Sequence of chain 1.B:
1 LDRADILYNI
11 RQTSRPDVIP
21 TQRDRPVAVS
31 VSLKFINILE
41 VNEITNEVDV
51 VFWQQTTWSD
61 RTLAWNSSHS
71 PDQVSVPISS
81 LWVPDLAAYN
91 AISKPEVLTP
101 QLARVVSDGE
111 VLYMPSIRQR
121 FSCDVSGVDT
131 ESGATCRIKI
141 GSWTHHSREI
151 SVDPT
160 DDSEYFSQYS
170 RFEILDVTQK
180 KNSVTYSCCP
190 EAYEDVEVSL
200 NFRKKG

This protein binds this small molecule.
Small molecule (SMILES): C[C@H](CCOC(=O)N(C)C)N(C)C

Sequence of chain 1.C:
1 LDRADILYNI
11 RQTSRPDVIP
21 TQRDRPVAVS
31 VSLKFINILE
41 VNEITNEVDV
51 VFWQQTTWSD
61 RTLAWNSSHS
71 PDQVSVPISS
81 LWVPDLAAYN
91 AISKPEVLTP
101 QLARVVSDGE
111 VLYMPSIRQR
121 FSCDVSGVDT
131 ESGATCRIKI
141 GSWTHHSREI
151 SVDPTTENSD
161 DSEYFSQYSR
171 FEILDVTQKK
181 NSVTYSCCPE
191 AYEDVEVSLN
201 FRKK

Binding-site contacts:
Ligand atom C7 contacts residue TRP143 of chain 1.B at 3.8 Å (hydrophobic).
Ligand atom C10 contacts residue TYR185 of chain 1.B at 4.3 Å (hydrophobic).
Ligand atom N1 contacts residue TYR89 of chain 1.B at 4.2 Å.
Ligand atom C11 contacts residue TRP143 of chain 1.B at 4.2 Å (hydrophobic).
Ligand atom C13 contacts residue CYS188 of chain 1.B at 3.7 Å (hydrophobic).
Ligand atom N1 contacts residue TRP143 of chain 1.B at 2.9 Å (h-bond).
Ligand atom C8 contacts residue MET114 of chain 1.C at 4.0 Å (hydrophobic).
Ligand atom C13 contacts residue LEU112 of chain 1.C at 4.2 Å (hydrophobic).
Ligand atom N5 contacts residue TRP143 of chain 1.B at 3.9 Å.
Ligand atom C12 contacts residue LEU112 of chain 1.C at 4.1 Å (hydrophobic).
Ligand atom C12 contacts residue THR144 of chain 1.B at 3.5 Å.
Ligand atom N5 contacts residue LEU112 of chain 1.C at 3.8 Å.
Ligand atom C12 contacts residue ARG104 of chain 1.C at 3.4 Å.
Ligand atom C13 contacts residue THR144 of chain 1.B at 4.2 Å.
Ligand atom C11 contacts residue TRP53 of chain 1.C at 3.6 Å (hydrophobic).
Ligand atom C11 contacts residue TYR89 of chain 1.B at 3.9 Å (hydrophobic).
Ligand atom O6 contacts residue TRP143 of chain 1.B at 3.8 Å.
Ligand atom C4 contacts residue TRP143 of chain 1.B at 3.8 Å (hydrophobic).
Ligand atom C9 contacts residue MET114 of chain 1.C at 4.1 Å (hydrophobic).
Ligand atom O3 contacts residue TRP143 of chain 1.B at 2.9 Å (h-bond).
Ligand atom O6 contacts residue THR144 of chain 1.B at 3.5 Å.
Ligand atom C4 contacts residue TYR192 of chain 1.B at 3.7 Å (hydrophobic).
Ligand atom N5 contacts residue THR144 of chain 1.B at 4.1 Å.
Ligand atom C4 contacts residue TYR185 of chain 1.B at 4.1 Å (hydrophobic).
Ligand atom C11 contacts residue TYR185 of chain 1.B at 3.9 Å (hydrophobic).
Ligand atom C10 contacts residue TRP143 of chain 1.B at 3.3 Å (hydrophobic).
Ligand atom C4 contacts residue CYS187 of chain 1.B at 4.1 Å (hydrophobic).
Ligand atom C13 contacts residue TYR192 of chain 1.B at 3.0 Å (hydrophobic).
Ligand atom C10 contacts residue TYR89 of chain 1.B at 2.9 Å (hydrophobic).
Ligand atom C2 contacts residue TRP143 of chain 1.B at 3.2 Å (hydrophobic).
Ligand atom N1 contacts residue TYR192 of chain 1.B at 4.4 Å.
Ligand atom C13 contacts residue TRP143 of chain 1.B at 4.0 Å (hydrophobic).
Ligand atom C10 contacts residue SER142 of chain 1.B at 3.6 Å.
Ligand atom O6 contacts residue MET114 of chain 1.C at 3.8 Å.
Ligand atom C9 contacts residue TRP143 of chain 1.B at 3.5 Å (hydrophobic).
Ligand atom C8 contacts residue TRP143 of chain 1.B at 3.7 Å (hydrophobic).
Ligand atom C9 contacts residue LEU112 of chain 1.C at 4.2 Å (hydrophobic).
Ligand atom C2 contacts residue MET114 of chain 1.C at 4.0 Å (hydrophobic).
Ligand atom C10 contacts residue TYR192 of chain 1.B at 3.9 Å (hydrophobic).
Ligand atom C9 contacts residue THR144 of chain 1.B at 4.1 Å.